The small molecule below binds the protein below.
Small molecule (SMILES): CC(=O)N[C@H]1[C@H](O[C@H]2[C@H](O)[C@@H](NC(C)=O)CO[C@@H]2CO[C@@H]2O[C@@H](C)[C@@H](O)[C@@H](O)[C@@H]2O)O[C@H](CO)[C@@H](O)[C@@H]1O

Sequence of chain 34.A:
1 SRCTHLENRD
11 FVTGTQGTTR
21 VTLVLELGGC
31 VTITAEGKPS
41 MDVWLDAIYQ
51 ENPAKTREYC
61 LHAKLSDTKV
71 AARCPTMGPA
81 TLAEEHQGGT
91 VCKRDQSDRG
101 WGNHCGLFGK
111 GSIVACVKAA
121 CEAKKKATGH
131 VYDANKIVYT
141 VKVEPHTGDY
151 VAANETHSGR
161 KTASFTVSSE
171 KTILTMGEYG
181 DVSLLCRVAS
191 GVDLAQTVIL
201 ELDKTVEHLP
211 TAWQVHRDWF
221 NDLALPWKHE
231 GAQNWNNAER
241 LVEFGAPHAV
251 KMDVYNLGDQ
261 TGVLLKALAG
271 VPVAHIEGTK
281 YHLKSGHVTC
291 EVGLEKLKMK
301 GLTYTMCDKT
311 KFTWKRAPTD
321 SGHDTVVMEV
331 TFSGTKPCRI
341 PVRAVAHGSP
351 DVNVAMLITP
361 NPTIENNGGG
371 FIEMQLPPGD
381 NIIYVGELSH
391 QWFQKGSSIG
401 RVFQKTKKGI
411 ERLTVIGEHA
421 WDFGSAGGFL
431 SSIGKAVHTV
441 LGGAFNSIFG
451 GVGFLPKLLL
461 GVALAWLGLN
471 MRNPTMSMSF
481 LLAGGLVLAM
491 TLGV

Binding-site contacts:
Ligand atom C2 contacts residue ASN154 of chain 34.A at 2.4 Å.
Ligand atom O7 contacts residue ASN154 of chain 34.A at 3.4 Å (h-bond).
Ligand atom C5 contacts residue ASN154 of chain 34.A at 3.6 Å.
Ligand atom C8 contacts residue HIS104 of chain 34.B at 4.5 Å.
Ligand atom C5 contacts residue HIS104 of chain 34.B at 3.2 Å.
Ligand atom C6 contacts residue VAL250 of chain 34.B at 4.3 Å (hydrophobic).
Ligand atom N2 contacts residue ASN154 of chain 34.A at 2.9 Å (h-bond).
Ligand atom C7 contacts residue ASN154 of chain 34.A at 3.4 Å.
Ligand atom C1 contacts residue HIS104 of chain 34.B at 3.7 Å.
Ligand atom C4 contacts residue HIS104 of chain 34.B at 4.5 Å.
Ligand atom O5 contacts residue ASN154 of chain 34.A at 2.3 Å (h-bond).
Ligand atom C4 contacts residue ASN154 of chain 34.A at 4.2 Å.
Ligand atom O5 contacts residue HIS104 of chain 34.B at 3.1 Å.
Ligand atom C3 contacts residue ASN154 of chain 34.A at 3.8 Å.
Ligand atom C6 contacts residue HIS104 of chain 34.B at 3.5 Å.
Ligand atom C1 contacts residue ASN154 of chain 34.A at 1.4 Å.
Ligand atom C8 contacts residue ASN154 of chain 34.A at 3.7 Å.

Sequence of chain 34.B:
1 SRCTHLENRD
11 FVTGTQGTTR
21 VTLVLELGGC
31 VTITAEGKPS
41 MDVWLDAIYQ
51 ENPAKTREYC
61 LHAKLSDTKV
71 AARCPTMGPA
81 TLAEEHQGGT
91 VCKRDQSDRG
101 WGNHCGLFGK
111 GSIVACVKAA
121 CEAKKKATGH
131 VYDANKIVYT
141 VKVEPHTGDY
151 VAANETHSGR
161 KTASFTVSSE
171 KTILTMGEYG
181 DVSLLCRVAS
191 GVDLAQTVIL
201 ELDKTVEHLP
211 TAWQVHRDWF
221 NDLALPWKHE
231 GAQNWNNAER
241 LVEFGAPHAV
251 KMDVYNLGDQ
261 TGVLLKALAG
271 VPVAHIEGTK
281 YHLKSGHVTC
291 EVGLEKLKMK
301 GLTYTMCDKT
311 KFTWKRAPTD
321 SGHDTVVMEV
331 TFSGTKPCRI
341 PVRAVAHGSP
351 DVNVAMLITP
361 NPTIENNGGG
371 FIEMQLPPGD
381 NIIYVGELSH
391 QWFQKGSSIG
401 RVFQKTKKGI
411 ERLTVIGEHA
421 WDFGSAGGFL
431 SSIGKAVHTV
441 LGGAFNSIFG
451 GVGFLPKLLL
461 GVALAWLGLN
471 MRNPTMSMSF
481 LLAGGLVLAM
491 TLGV